Binding-site contacts:
Ligand atom C18 contacts residue TRP315 of chain 1.E at 3.9 Å (hydrophobic).
Ligand atom O25 contacts residue TRP315 of chain 1.E at 4.2 Å.
Ligand atom O80 contacts residue ALA522 of chain 1.E at 4.4 Å.
Ligand atom C21 contacts residue TRP315 of chain 1.E at 3.4 Å (hydrophobic).
Ligand atom C19 contacts residue TRP315 of chain 1.E at 4.1 Å (hydrophobic).
Ligand atom C81 contacts residue ALA522 of chain 1.E at 4.0 Å (hydrophobic).
Ligand atom O20 contacts residue TRP315 of chain 1.E at 3.7 Å.
Ligand atom O49 contacts residue TRP318 of chain 1.E at 3.4 Å.
Ligand atom C75 contacts residue LEU518 of chain 1.E at 4.5 Å (hydrophobic).
Ligand atom C01 contacts residue PHE319 of chain 1.E at 4.0 Å (hydrophobic).
Ligand atom C10 contacts residue PHE319 of chain 1.E at 3.1 Å (hydrophobic).
Ligand atom C09 contacts residue PHE319 of chain 1.E at 3.3 Å (hydrophobic).
Ligand atom C02 contacts residue PHE319 of chain 1.E at 4.1 Å (hydrophobic).
Ligand atom C17 contacts residue TRP315 of chain 1.E at 3.8 Å (hydrophobic).
Ligand atom C50 contacts residue TRP318 of chain 1.E at 3.3 Å (hydrophobic).
Ligand atom C78 contacts residue ALA522 of chain 1.E at 3.8 Å (hydrophobic).
Ligand atom C75 contacts residue MET521 of chain 1.E at 4.2 Å (hydrophobic).
Ligand atom C18 contacts residue TRP318 of chain 1.E at 4.3 Å (hydrophobic).
Ligand atom C48 contacts residue TRP318 of chain 1.E at 3.7 Å (hydrophobic).
Ligand atom C74 contacts residue PHE319 of chain 1.E at 4.4 Å (hydrophobic).
Ligand atom C75 contacts residue PHE319 of chain 1.E at 4.0 Å (hydrophobic).
Ligand atom C79 contacts residue ALA522 of chain 1.E at 3.7 Å (hydrophobic).
Ligand atom C23 contacts residue TRP318 of chain 1.E at 4.0 Å (hydrophobic).

Sequence of chain 1.E:
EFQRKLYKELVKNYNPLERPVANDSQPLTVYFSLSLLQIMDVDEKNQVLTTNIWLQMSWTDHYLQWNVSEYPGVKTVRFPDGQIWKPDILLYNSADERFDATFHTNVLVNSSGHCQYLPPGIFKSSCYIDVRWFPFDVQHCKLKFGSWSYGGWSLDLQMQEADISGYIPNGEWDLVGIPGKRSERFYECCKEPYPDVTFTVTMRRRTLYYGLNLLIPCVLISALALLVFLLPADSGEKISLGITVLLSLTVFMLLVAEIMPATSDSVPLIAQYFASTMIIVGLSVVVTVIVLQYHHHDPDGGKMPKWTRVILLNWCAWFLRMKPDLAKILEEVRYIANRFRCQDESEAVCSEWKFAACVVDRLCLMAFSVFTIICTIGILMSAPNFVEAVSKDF

The small molecule below binds the protein below.
Small molecule (SMILES): COCC(CCO[C@H]1CC[C@@]2(C)C(=CC[C@H]3[C@@H]4C[C@@H]5O[C@]6(CC[C@@H](C)CO6)[C@@H](C)[C@@H]5[C@@]4(C)CC[C@@H]32)C1)COC